Sequence of chain 1.K:
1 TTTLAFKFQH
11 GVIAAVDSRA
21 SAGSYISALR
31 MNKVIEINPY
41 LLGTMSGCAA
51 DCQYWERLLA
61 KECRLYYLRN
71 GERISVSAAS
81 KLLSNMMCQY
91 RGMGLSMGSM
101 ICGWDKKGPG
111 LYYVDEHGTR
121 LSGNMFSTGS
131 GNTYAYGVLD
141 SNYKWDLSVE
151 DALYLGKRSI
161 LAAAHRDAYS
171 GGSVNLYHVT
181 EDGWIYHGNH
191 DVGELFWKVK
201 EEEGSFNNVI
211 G

Binding-site contacts:
Ligand atom N15 contacts residue SER21 of chain 1.K at 3.2 Å (h-bond).
Ligand atom C54 contacts residue MET31 of chain 1.K at 3.7 Å (hydrophobic).
Ligand atom C38 contacts residue THR1 of chain 1.K at 2.4 Å.
Ligand atom C45 contacts residue ALA49 of chain 1.K at 3.6 Å (hydrophobic).
Ligand atom C45 contacts residue MET31 of chain 1.K at 3.7 Å (hydrophobic).
Ligand atom C56 contacts residue SER130 of chain 1.L at 3.1 Å.
Ligand atom C26 contacts residue GLY47 of chain 1.K at 3.5 Å.
Ligand atom O27 contacts residue SER21 of chain 1.K at 3.5 Å (h-bond).
Ligand atom C30 contacts residue LYS33 of chain 1.K at 3.7 Å.
Ligand atom C11 contacts residue SER21 of chain 1.K at 3.5 Å.
Ligand atom C41 contacts residue LYS33 of chain 1.K at 3.5 Å.
Ligand atom O40 contacts residue THR1 of chain 1.K at 3.6 Å (h-bond).
Ligand atom C29 contacts residue THR1 of chain 1.K at 2.3 Å.
Ligand atom N1 contacts residue ASP126 of chain 1.L at 3.7 Å.
Ligand atom C38 contacts residue TYR169 of chain 1.K at 3.1 Å (hydrophobic).
Ligand atom O32 contacts residue GLY47 of chain 1.K at 3.4 Å (h-bond).
Ligand atom O32 contacts residue THR1 of chain 1.K at 2.2 Å (h-bond).
Ligand atom N28 contacts residue GLY47 of chain 1.K at 3.1 Å (h-bond).
Ligand atom C62 contacts residue SER96 of chain 1.K at 3.4 Å.
Ligand atom C31 contacts residue THR1 of chain 1.K at 1.4 Å.
Ligand atom C37 contacts residue TYR169 of chain 1.K at 3.6 Å (hydrophobic).
Ligand atom O52 contacts residue ARG137 of chain 1.L at 3.8 Å.
Ligand atom C30 contacts residue THR1 of chain 1.K at 2.7 Å.
Ligand atom C51 contacts residue ARG137 of chain 1.L at 3.3 Å.
Ligand atom C38 contacts residue ARG19 of chain 1.K at 3.5 Å.
Ligand atom O52 contacts residue SER124 of chain 1.L at 3.3 Å (h-bond).
Ligand atom C44 contacts residue ALA49 of chain 1.K at 3.5 Å (hydrophobic).
Ligand atom O27 contacts residue ALA20 of chain 1.K at 3.4 Å.
Ligand atom O3 contacts residue SER27 of chain 1.K at 2.9 Å (h-bond).
Ligand atom C37 contacts residue THR1 of chain 1.K at 1.5 Å.
Ligand atom C46 contacts residue LYS33 of chain 1.K at 3.4 Å.
Ligand atom C30 contacts residue GLY47 of chain 1.K at 3.6 Å.
Ligand atom O14 contacts residue ALA49 of chain 1.K at 3.2 Å (h-bond).
Ligand atom C16 contacts residue GLY47 of chain 1.K at 3.3 Å.
Ligand atom O40 contacts residue SER21 of chain 1.K at 3.2 Å (h-bond).
Ligand atom C42 contacts residue LYS33 of chain 1.K at 3.8 Å.
Ligand atom C63 contacts residue GLY47 of chain 1.K at 3.6 Å.
Ligand atom C39 contacts residue THR1 of chain 1.K at 2.4 Å.
Ligand atom C54 contacts residue SER130 of chain 1.L at 3.5 Å.
Ligand atom N28 contacts residue THR1 of chain 1.K at 3.6 Å.

Sequence of chain 1.L:
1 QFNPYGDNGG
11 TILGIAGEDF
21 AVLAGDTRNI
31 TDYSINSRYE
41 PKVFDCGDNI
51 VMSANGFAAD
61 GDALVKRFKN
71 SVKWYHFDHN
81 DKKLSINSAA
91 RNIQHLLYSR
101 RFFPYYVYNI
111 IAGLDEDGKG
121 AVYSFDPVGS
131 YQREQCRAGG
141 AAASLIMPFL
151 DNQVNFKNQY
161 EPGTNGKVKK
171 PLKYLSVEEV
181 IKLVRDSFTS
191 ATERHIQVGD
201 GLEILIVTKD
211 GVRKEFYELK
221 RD

A protein and the small-molecule ligand that binds it are described below.
Small molecule (SMILES): C[C@H](CO)[C@H](O)[C@H](Cc1ccccc1)NC(=O)[C@H](Cc1c[nH]c2ccccc12)NC(=O)[C@@H](C)NC(=O)CN1CCOCC1